Sequence of chain 23.H:
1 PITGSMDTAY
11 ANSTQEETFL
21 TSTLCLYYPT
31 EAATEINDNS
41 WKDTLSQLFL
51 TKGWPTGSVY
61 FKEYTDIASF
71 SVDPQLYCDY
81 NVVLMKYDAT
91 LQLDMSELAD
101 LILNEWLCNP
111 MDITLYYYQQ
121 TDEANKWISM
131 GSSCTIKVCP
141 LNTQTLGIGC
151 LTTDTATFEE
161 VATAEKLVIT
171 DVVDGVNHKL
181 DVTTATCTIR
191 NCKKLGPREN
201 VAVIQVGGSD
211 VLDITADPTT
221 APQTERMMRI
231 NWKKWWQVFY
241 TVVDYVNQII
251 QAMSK

Binding-site contacts:
Ligand atom C1 contacts residue ASN12 of chain 23.H at 2.2 Å.
Ligand atom O7 contacts residue ASN12 of chain 23.H at 3.7 Å.
Ligand atom N2 contacts residue ASN12 of chain 23.H at 3.8 Å.
Ligand atom C2 contacts residue ASN12 of chain 23.H at 3.2 Å.
Ligand atom C7 contacts residue ASN12 of chain 23.H at 3.9 Å.
Ligand atom C5 contacts residue ASN12 of chain 23.H at 4.1 Å.
Ligand atom O5 contacts residue ASN12 of chain 23.H at 2.7 Å (h-bond).

A protein and the small-molecule ligand that binds it are described below.
Small molecule (SMILES): CC(=O)N[C@H]1[C@H](O[C@H]2[C@H](O)[C@@H](NC(C)=O)CO[C@@H]2CO)O[C@H](CO)[C@@H](O)[C@@H]1O